A small-molecule ligand and the protein it binds are described below.
Small molecule (SMILES): CC(=O)N[C@@H]1[C@@H](O)[C@H](O)[C@@H](CO)O[C@H]1O

Binding-site contacts:
Ligand atom C7 contacts residue ASN315 of chain 57.E at 3.3 Å.
Ligand atom C6 contacts residue THR313 of chain 57.E at 4.5 Å.
Ligand atom C1 contacts residue VAL314 of chain 57.E at 4.4 Å (hydrophobic).
Ligand atom C8 contacts residue ASN315 of chain 57.E at 3.5 Å.
Ligand atom C8 contacts residue ILE281 of chain 57.E at 4.5 Å (hydrophobic).
Ligand atom C5 contacts residue ASN315 of chain 57.E at 3.7 Å.
Ligand atom C1 contacts residue ASN315 of chain 57.E at 1.4 Å.
Ligand atom C2 contacts residue ASN315 of chain 57.E at 2.5 Å.
Ligand atom N2 contacts residue ASN315 of chain 57.E at 2.8 Å (h-bond).
Ligand atom O5 contacts residue THR313 of chain 57.E at 4.3 Å.
Ligand atom O7 contacts residue ASN315 of chain 57.E at 4.2 Å.
Ligand atom O5 contacts residue ASN315 of chain 57.E at 2.4 Å (h-bond).
Ligand atom C3 contacts residue ASN315 of chain 57.E at 3.8 Å.
Ligand atom O5 contacts residue VAL314 of chain 57.E at 3.8 Å.
Ligand atom C4 contacts residue ASN315 of chain 57.E at 4.3 Å.
Ligand atom C6 contacts residue ASN315 of chain 57.E at 4.5 Å.

Sequence of chain 57.E:
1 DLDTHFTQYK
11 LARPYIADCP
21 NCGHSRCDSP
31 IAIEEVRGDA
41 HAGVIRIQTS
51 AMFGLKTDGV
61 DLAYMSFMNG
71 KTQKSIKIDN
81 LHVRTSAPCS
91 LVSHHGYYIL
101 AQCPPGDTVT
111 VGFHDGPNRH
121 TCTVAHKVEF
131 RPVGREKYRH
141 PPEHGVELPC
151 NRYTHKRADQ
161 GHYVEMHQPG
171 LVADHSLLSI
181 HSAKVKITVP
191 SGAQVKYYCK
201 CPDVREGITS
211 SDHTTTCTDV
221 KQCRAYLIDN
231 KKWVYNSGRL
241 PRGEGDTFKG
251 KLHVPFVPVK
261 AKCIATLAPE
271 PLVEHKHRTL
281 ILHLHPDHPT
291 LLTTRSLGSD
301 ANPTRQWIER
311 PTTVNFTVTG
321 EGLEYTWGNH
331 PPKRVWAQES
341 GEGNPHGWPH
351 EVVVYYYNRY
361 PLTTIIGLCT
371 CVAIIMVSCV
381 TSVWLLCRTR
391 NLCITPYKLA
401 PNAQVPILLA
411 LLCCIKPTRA